Sequence of chain 2.C:
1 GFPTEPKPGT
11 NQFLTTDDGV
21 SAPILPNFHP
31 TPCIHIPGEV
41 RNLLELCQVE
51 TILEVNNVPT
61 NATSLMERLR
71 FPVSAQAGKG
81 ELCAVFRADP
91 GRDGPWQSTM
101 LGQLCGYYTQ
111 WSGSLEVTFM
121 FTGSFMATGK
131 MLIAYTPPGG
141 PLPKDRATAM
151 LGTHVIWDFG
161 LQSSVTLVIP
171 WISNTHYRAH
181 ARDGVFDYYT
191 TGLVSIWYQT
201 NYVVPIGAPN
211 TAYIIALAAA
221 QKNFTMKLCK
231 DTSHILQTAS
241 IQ

Sequence of chain 3.C:
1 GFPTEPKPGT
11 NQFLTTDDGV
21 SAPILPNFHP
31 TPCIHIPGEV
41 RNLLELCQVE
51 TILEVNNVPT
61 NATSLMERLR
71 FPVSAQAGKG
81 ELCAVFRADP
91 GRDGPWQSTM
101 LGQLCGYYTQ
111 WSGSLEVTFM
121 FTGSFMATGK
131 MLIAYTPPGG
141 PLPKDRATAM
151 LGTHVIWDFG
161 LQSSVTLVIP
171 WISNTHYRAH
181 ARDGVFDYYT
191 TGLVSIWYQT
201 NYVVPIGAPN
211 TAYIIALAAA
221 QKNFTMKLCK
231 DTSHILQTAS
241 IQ

Sequence of chain 2.A:
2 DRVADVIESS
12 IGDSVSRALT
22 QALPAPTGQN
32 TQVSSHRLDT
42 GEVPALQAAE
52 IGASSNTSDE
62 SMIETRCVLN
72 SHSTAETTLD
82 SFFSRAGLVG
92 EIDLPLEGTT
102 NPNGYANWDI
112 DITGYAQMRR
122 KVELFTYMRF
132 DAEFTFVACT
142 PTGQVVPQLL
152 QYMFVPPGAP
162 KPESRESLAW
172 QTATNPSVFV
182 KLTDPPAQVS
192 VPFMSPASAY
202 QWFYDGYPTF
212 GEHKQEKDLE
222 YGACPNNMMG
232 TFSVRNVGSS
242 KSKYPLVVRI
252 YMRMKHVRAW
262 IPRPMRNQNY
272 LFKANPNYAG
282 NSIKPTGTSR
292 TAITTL

Binding-site contacts:
Ligand atom C2B contacts residue TRP203 of chain 2.A at 4.0 Å (hydrophobic).
Ligand atom C6C contacts residue TYR201 of chain 2.A at 3.9 Å (hydrophobic).
Ligand atom C4B contacts residue TRP203 of chain 2.A at 3.5 Å (hydrophobic).
Ligand atom C6B contacts residue ILE113 of chain 2.A at 4.0 Å (hydrophobic).
Ligand atom C5 contacts residue PHE155 of chain 2.A at 3.9 Å (hydrophobic).
Ligand atom N3A contacts residue THR114 of chain 2.A at 4.0 Å.
Ligand atom O1 contacts residue PHE233 of chain 2.A at 3.1 Å.
Ligand atom O1A contacts residue ASN228 of chain 2.A at 3.7 Å.
Ligand atom C2A contacts residue TRP203 of chain 2.A at 3.6 Å (hydrophobic).
Ligand atom O1A contacts residue TRP203 of chain 2.A at 3.3 Å.
Ligand atom O1 contacts residue PHE155 of chain 2.A at 3.4 Å.
Ligand atom C4B contacts residue ILE113 of chain 2.A at 4.0 Å (hydrophobic).
Ligand atom C31 contacts residue PRO177 of chain 2.A at 3.9 Å (hydrophobic).
Ligand atom C5A contacts residue ASP112 of chain 2.A at 4.0 Å.
Ligand atom C5C contacts residue ILE111 of chain 2.A at 3.8 Å (hydrophobic).
Ligand atom C4A contacts residue ASP112 of chain 2.A at 2.6 Å.
Ligand atom C2B contacts residue TYR201 of chain 2.A at 3.5 Å (hydrophobic).
Ligand atom C4C contacts residue PHE135 of chain 2.A at 3.8 Å (hydrophobic).
Ligand atom C3C contacts residue PHE135 of chain 2.A at 3.8 Å (hydrophobic).
Ligand atom C2A contacts residue ASP112 of chain 2.A at 3.8 Å.
Ligand atom N3A contacts residue ASP112 of chain 2.A at 2.5 Å (salt-bridge).
Ligand atom C5 contacts residue PHE233 of chain 2.A at 4.0 Å (hydrophobic).
Ligand atom C5C contacts residue PHE135 of chain 2.A at 3.5 Å (hydrophobic).
Ligand atom C3B contacts residue ASN228 of chain 2.A at 4.0 Å.
Ligand atom C4C contacts residue VAL192 of chain 2.A at 3.5 Å (hydrophobic).
Ligand atom C4 contacts residue ILE24 of chain 2.C at 4.0 Å (hydrophobic).
Ligand atom C31 contacts residue ILE24 of chain 2.C at 3.6 Å (hydrophobic).
Ligand atom N2 contacts residue PHE233 of chain 2.A at 3.7 Å.
Ligand atom C5B contacts residue ILE111 of chain 2.A at 3.9 Å (hydrophobic).
Ligand atom N3A contacts residue ILE113 of chain 2.A at 3.8 Å.
Ligand atom C4A contacts residue THR114 of chain 2.A at 3.5 Å.
Ligand atom C5B contacts residue ASP112 of chain 2.A at 4.0 Å.
Ligand atom C2C contacts residue PHE155 of chain 2.A at 3.9 Å (hydrophobic).
Ligand atom O1B contacts residue TYR201 of chain 2.A at 3.4 Å.
Ligand atom C5B contacts residue ILE113 of chain 2.A at 3.5 Å (hydrophobic).
Ligand atom C2C contacts residue VAL192 of chain 2.A at 3.7 Å (hydrophobic).
Ligand atom N2 contacts residue PHE155 of chain 2.A at 3.5 Å.
Ligand atom C31 contacts residue VAL179 of chain 2.A at 3.3 Å (hydrophobic).
Ligand atom C3B contacts residue TRP203 of chain 2.A at 3.1 Å (hydrophobic).
Ligand atom C5A contacts residue ASN228 of chain 2.A at 4.0 Å.

The small molecule below binds the protein below.
Small molecule (SMILES): Cc1cc(CCCCCCCOc2ccc(C3=NCCO3)cc2)on1